The small molecule below binds the protein below.
Small molecule (SMILES): OCCCO

Binding-site contacts:
Ligand atom C1 contacts residue VAL290 of chain 1.D at 4.3 Å (hydrophobic).
Ligand atom O3 contacts residue GLU6 of chain 1.D at 3.4 Å.
Ligand atom C3 contacts residue PHE8 of chain 1.D at 3.7 Å (hydrophobic).
Ligand atom O1 contacts residue ARG362 of chain 1.D at 3.9 Å.
Ligand atom O1 contacts residue VAL290 of chain 1.D at 4.2 Å.
Ligand atom C3 contacts residue GLU6 of chain 1.D at 3.7 Å.
Ligand atom O1 contacts residue PHE8 of chain 1.D at 4.0 Å.
Ligand atom C1 contacts residue ARG362 of chain 1.D at 3.8 Å.
Ligand atom C2 contacts residue PHE8 of chain 1.D at 4.1 Å (hydrophobic).
Ligand atom C3 contacts residue VAL7 of chain 1.D at 3.2 Å (hydrophobic).
Ligand atom O3 contacts residue LEU255 of chain 1.D at 3.3 Å.
Ligand atom O1 contacts residue VAL7 of chain 1.D at 2.4 Å (h-bond).
Ligand atom C2 contacts residue VAL7 of chain 1.D at 3.8 Å (hydrophobic).
Ligand atom O3 contacts residue VAL7 of chain 1.D at 3.0 Å (h-bond).
Ligand atom C1 contacts residue VAL7 of chain 1.D at 3.3 Å (hydrophobic).

Sequence of chain 1.D:
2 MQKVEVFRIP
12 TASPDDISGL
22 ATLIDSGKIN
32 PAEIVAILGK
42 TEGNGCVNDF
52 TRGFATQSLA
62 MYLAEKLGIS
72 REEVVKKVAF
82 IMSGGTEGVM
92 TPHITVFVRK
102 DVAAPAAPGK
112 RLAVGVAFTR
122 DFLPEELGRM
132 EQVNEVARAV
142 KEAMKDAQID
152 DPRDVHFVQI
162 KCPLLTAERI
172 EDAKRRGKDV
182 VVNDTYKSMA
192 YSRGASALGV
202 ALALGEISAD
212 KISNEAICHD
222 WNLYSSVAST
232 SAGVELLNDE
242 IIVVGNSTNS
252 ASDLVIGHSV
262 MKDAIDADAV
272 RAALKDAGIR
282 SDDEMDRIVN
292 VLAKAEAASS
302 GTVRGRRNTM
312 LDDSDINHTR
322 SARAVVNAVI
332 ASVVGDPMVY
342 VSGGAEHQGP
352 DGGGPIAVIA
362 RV